Sequence of chain 3.A:
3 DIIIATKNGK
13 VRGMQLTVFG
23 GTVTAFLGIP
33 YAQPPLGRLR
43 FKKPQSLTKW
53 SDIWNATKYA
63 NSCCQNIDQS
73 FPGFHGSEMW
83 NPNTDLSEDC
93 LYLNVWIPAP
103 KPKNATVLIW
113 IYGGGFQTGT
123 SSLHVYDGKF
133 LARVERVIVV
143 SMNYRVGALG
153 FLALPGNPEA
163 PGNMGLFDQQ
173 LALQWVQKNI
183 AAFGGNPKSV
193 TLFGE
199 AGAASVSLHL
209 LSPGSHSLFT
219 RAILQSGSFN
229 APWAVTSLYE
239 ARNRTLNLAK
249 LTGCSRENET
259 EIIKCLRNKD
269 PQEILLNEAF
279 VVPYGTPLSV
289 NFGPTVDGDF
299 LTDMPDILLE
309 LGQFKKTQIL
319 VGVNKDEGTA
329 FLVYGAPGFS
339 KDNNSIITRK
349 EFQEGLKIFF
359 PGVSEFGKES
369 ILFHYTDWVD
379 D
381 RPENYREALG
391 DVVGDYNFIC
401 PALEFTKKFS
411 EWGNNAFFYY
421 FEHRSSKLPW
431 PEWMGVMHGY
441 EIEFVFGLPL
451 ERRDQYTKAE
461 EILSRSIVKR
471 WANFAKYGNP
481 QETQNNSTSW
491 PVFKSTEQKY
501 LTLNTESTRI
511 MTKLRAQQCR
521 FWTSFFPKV

Binding-site contacts:
Ligand atom C2 contacts residue ASN485 of chain 3.A at 2.6 Å.
Ligand atom C4 contacts residue ASN485 of chain 3.A at 3.9 Å.
Ligand atom C3 contacts residue ASN485 of chain 3.A at 3.8 Å.
Ligand atom C1 contacts residue ASN485 of chain 3.A at 3.3 Å.
Ligand atom C7 contacts residue GLU482 of chain 3.A at 4.3 Å.
Ligand atom O3 contacts residue ASN485 of chain 3.A at 4.3 Å.
Ligand atom C7 contacts residue ARG465 of chain 3.A at 3.7 Å.
Ligand atom O3 contacts residue ILE462 of chain 3.A at 4.2 Å.
Ligand atom C8 contacts residue LYS469 of chain 3.A at 3.8 Å.
Ligand atom O5 contacts residue ASN485 of chain 3.A at 3.9 Å.
Ligand atom C6 contacts residue ASN485 of chain 3.A at 3.1 Å.
Ligand atom O3 contacts residue ARG465 of chain 3.A at 3.5 Å.
Ligand atom C5 contacts residue ASN485 of chain 3.A at 3.8 Å.
Ligand atom C7 contacts residue ASN485 of chain 3.A at 3.5 Å.
Ligand atom C8 contacts residue GLU482 of chain 3.A at 3.7 Å.
Ligand atom C8 contacts residue ARG465 of chain 3.A at 4.1 Å.
Ligand atom O7 contacts residue SER466 of chain 3.A at 4.3 Å.
Ligand atom O7 contacts residue ARG465 of chain 3.A at 3.4 Å.
Ligand atom C3 contacts residue ARG465 of chain 3.A at 4.4 Å.
Ligand atom O7 contacts residue ASN485 of chain 3.A at 3.8 Å.
Ligand atom N2 contacts residue ARG465 of chain 3.A at 4.2 Å.
Ligand atom O6 contacts residue ASN485 of chain 3.A at 3.7 Å.
Ligand atom N2 contacts residue ASN485 of chain 3.A at 3.0 Å (h-bond).

This small molecule binds to this protein.
Small molecule (SMILES): CC(=O)N[C@@H]1[C@@H](O)[C@H](O)[C@@H](CO)O[C@H]1O